Binding-site contacts:
Ligand atom C6 contacts residue HIS525 of chain 1.A at 3.9 Å.
Ligand atom C15 contacts residue LEU409 of chain 1.A at 3.6 Å (hydrophobic).
Ligand atom C14 contacts residue MET420 of chain 1.A at 3.6 Å (hydrophobic).
Ligand atom C7 contacts residue VAL499 of chain 1.A at 3.6 Å (hydrophobic).
Ligand atom C4 contacts residue MET420 of chain 1.A at 3.6 Å (hydrophobic).
Ligand atom C8 contacts residue ASP497 of chain 1.A at 3.8 Å.
Ligand atom C18 contacts residue PHE268 of chain 1.A at 3.2 Å (hydrophobic).
Ligand atom N17 contacts residue TYR384 of chain 1.A at 3.8 Å.
Ligand atom C8 contacts residue VAL499 of chain 1.A at 3.5 Å (hydrophobic).
Ligand atom C19 contacts residue MET420 of chain 1.A at 3.6 Å (hydrophobic).
Ligand atom C10 contacts residue ASP497 of chain 1.A at 3.5 Å.
Ligand atom C8 contacts residue HIS525 of chain 1.A at 3.6 Å.
Ligand atom C18 contacts residue HIS525 of chain 1.A at 3.8 Å.
Ligand atom C16 contacts residue PHE268 of chain 1.A at 3.8 Å (hydrophobic).
Ligand atom C3 contacts residue HIS525 of chain 1.A at 4.0 Å.
Ligand atom C14 contacts residue LEU409 of chain 1.A at 4.0 Å (hydrophobic).
Ligand atom N9 contacts residue ASP497 of chain 1.A at 2.7 Å (salt-bridge).
Ligand atom F12 contacts residue VAL499 of chain 1.A at 3.2 Å.
Ligand atom F12 contacts residue ASP497 of chain 1.A at 3.6 Å.
Ligand atom C10 contacts residue PHE498 of chain 1.A at 3.8 Å (hydrophobic).
Ligand atom C14 contacts residue TYR384 of chain 1.A at 3.9 Å (hydrophobic).
Ligand atom N9 contacts residue HIS525 of chain 1.A at 3.5 Å.
Ligand atom F12 contacts residue TYR384 of chain 1.A at 4.0 Å.
Ligand atom C6 contacts residue TYR384 of chain 1.A at 3.8 Å (hydrophobic).
Ligand atom C13 contacts residue MET420 of chain 1.A at 3.9 Å (hydrophobic).
Ligand atom O11 contacts residue ASP497 of chain 1.A at 3.6 Å (salt-bridge).
Ligand atom O11 contacts residue PHE498 of chain 1.A at 2.9 Å (h-bond).
Ligand atom C10 contacts residue HIS525 of chain 1.A at 3.7 Å.
Ligand atom O11 contacts residue LYS496 of chain 1.A at 3.8 Å.
Ligand atom F12 contacts residue LEU500 of chain 1.A at 3.7 Å.
Ligand atom F12 contacts residue HIS525 of chain 1.A at 3.0 Å.
Ligand atom C1 contacts residue HIS525 of chain 1.A at 3.8 Å.
Ligand atom C15 contacts residue TYR384 of chain 1.A at 4.0 Å (hydrophobic).
Ligand atom C13 contacts residue TYR384 of chain 1.A at 3.9 Å (hydrophobic).
Ligand atom N9 contacts residue PHE498 of chain 1.A at 4.0 Å.
Ligand atom C5 contacts residue MET420 of chain 1.A at 3.7 Å (hydrophobic).
Ligand atom N9 contacts residue VAL499 of chain 1.A at 3.5 Å.
Ligand atom C7 contacts residue HIS525 of chain 1.A at 3.4 Å.
Ligand atom C15 contacts residue PHE388 of chain 1.A at 3.9 Å (hydrophobic).
Ligand atom C18 contacts residue TRP526 of chain 1.A at 4.0 Å (hydrophobic).

Sequence of chain 1.A:
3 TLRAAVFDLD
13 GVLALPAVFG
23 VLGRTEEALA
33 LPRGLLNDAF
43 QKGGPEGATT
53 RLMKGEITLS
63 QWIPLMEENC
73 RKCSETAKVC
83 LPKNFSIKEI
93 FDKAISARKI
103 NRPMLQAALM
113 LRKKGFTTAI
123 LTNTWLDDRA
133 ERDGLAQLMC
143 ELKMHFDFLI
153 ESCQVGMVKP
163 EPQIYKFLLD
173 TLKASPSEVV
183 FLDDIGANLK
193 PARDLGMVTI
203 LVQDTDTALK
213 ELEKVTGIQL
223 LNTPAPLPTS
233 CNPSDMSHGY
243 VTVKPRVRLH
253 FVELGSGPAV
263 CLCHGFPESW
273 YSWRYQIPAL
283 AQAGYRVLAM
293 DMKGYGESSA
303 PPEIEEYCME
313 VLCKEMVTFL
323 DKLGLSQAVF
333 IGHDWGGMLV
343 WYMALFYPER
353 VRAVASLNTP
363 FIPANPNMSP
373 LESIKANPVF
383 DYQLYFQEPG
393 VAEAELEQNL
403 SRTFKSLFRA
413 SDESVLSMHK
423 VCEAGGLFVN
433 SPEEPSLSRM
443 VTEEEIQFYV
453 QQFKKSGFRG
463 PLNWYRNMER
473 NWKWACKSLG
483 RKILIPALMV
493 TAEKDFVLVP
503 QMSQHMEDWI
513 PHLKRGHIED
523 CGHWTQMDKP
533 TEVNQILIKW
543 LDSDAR

The small molecule below binds the protein below.
Small molecule (SMILES): Cn1cccc1-c1cc(F)c2c(c1)C(C)(C)C(=O)N2